Sequence of chain 1.A:
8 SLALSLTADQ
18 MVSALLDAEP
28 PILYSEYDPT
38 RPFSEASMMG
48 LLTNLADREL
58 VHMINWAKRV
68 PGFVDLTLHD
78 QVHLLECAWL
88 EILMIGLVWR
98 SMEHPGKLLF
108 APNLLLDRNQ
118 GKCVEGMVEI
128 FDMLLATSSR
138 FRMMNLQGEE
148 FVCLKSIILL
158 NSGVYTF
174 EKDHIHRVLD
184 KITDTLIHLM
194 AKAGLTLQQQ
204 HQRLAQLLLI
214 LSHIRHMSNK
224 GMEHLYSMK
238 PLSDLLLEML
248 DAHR

A protein and the small-molecule ligand that binds it are described below.
Small molecule (SMILES): COc1ccc([C@H]2CCCC(=C(c3ccc(O)cc3)c3ccc(O)cc3)C2)cc1

Binding-site contacts:
Ligand atom O01 contacts residue LEU243 of chain 1.A at 3.2 Å.
Ligand atom C20 contacts residue MET124 of chain 1.A at 4.0 Å (hydrophobic).
Ligand atom C22 contacts residue MET124 of chain 1.A at 3.8 Å (hydrophobic).
Ligand atom O23 contacts residue MET124 of chain 1.A at 3.9 Å.
Ligand atom C03 contacts residue THR50 of chain 1.A at 3.9 Å.
Ligand atom C28 contacts residue LEU87 of chain 1.A at 3.7 Å (hydrophobic).
Ligand atom C16 contacts residue ILE127 of chain 1.A at 4.0 Å (hydrophobic).
Ligand atom O11 contacts residue ARG97 of chain 1.A at 3.0 Å (salt-bridge).
Ligand atom C16 contacts residue LEU131 of chain 1.A at 3.6 Å (hydrophobic).
Ligand atom C26 contacts residue MET46 of chain 1.A at 3.8 Å (hydrophobic).
Ligand atom C20 contacts residue ILE127 of chain 1.A at 4.0 Å (hydrophobic).
Ligand atom C17 contacts residue MET124 of chain 1.A at 3.6 Å (hydrophobic).
Ligand atom C12 contacts residue LEU90 of chain 1.A at 3.2 Å (hydrophobic).
Ligand atom C10 contacts residue LEU90 of chain 1.A at 4.0 Å (hydrophobic).
Ligand atom C25 contacts residue MET124 of chain 1.A at 3.7 Å (hydrophobic).
Ligand atom C15 contacts residue PHE107 of chain 1.A at 3.5 Å (hydrophobic).
Ligand atom O23 contacts residue HIS227 of chain 1.A at 3.3 Å.
Ligand atom O11 contacts residue LEU90 of chain 1.A at 3.8 Å.
Ligand atom C24 contacts residue HIS227 of chain 1.A at 3.6 Å.
Ligand atom O01 contacts residue THR50 of chain 1.A at 3.6 Å.
Ligand atom C04 contacts residue LEU49 of chain 1.A at 3.7 Å (hydrophobic).
Ligand atom C24 contacts residue LYS232 of chain 1.A at 3.5 Å.
Ligand atom C09 contacts residue PHE107 of chain 1.A at 3.9 Å (hydrophobic).
Ligand atom C21 contacts residue HIS227 of chain 1.A at 3.9 Å.
Ligand atom C24 contacts residue GLU122 of chain 1.A at 3.5 Å.
Ligand atom O11 contacts residue GLU56 of chain 1.A at 2.6 Å (salt-bridge).
Ligand atom C28 contacts residue LEU228 of chain 1.A at 4.0 Å (hydrophobic).
Ligand atom C17 contacts residue PHE128 of chain 1.A at 3.9 Å (hydrophobic).
Ligand atom C29 contacts residue LEU228 of chain 1.A at 3.5 Å (hydrophobic).
Ligand atom C02 contacts residue LEU228 of chain 1.A at 3.8 Å (hydrophobic).
Ligand atom C22 contacts residue HIS227 of chain 1.A at 3.8 Å.
Ligand atom C25 contacts residue MET46 of chain 1.A at 4.0 Å (hydrophobic).
Ligand atom C24 contacts residue VAL121 of chain 1.A at 4.0 Å (hydrophobic).
Ligand atom C21 contacts residue ILE127 of chain 1.A at 3.5 Å (hydrophobic).
Ligand atom C13 contacts residue LEU90 of chain 1.A at 3.9 Å (hydrophobic).
Ligand atom C19 contacts residue MET124 of chain 1.A at 3.7 Å (hydrophobic).
Ligand atom C10 contacts residue GLU56 of chain 1.A at 3.3 Å.
Ligand atom C26 contacts residue MET124 of chain 1.A at 3.5 Å (hydrophobic).
Ligand atom O23 contacts residue GLY123 of chain 1.A at 3.6 Å (h-bond).
Ligand atom C09 contacts residue GLU56 of chain 1.A at 3.3 Å.